Binding-site contacts:
Ligand atom O5' contacts residue PHE333 of chain 14.A at 3.8 Å.
Ligand atom N1 contacts residue LEU328 of chain 14.A at 3.8 Å.
Ligand atom C4 contacts residue GLY98 of chain 14.A at 3.2 Å.
Ligand atom N3 contacts residue LEU328 of chain 14.A at 3.9 Å.
Ligand atom OP2 contacts residue ARG391 of chain 14.A at 3.9 Å.
Ligand atom C6 contacts residue GLY98 of chain 14.A at 4.1 Å.
Ligand atom C5' contacts residue GLN252 of chain 14.A at 3.4 Å.
Ligand atom O2 contacts residue PRO334 of chain 14.A at 3.8 Å.
Ligand atom C4 contacts residue PRO334 of chain 14.A at 3.6 Å (hydrophobic).
Ligand atom O4' contacts residue PRO334 of chain 14.A at 4.0 Å.
Ligand atom OP2 contacts residue PHE333 of chain 14.A at 3.3 Å.
Ligand atom C7 contacts residue TYR336 of chain 14.A at 3.6 Å (hydrophobic).
Ligand atom C2' contacts residue LEU328 of chain 14.A at 3.7 Å (hydrophobic).
Ligand atom O5' contacts residue LEU328 of chain 14.A at 3.6 Å.
Ligand atom C5 contacts residue GLY98 of chain 14.A at 2.9 Å.
Ligand atom C2 contacts residue LEU328 of chain 14.A at 3.0 Å (hydrophobic).
Ligand atom O4 contacts residue PRO334 of chain 14.A at 3.7 Å.
Ligand atom OP1 contacts residue GLN252 of chain 14.A at 3.7 Å.
Ligand atom C3' contacts residue PHE333 of chain 14.A at 3.8 Å (hydrophobic).
Ligand atom N3 contacts residue PRO334 of chain 14.A at 3.5 Å.
Ligand atom O4' contacts residue GLN252 of chain 14.A at 3.9 Å.
Ligand atom P contacts residue PHE333 of chain 14.A at 3.8 Å.
Ligand atom OP1 contacts residue ARG391 of chain 14.A at 3.8 Å.
Ligand atom O2 contacts residue LEU328 of chain 14.A at 2.2 Å.
Ligand atom OP2 contacts residue GLU102 of chain 14.A at 3.5 Å (salt-bridge).
Ligand atom C1' contacts residue PHE333 of chain 14.A at 3.1 Å (hydrophobic).
Ligand atom O4' contacts residue LEU328 of chain 14.A at 3.0 Å.
Ligand atom O4 contacts residue GLY98 of chain 14.A at 2.8 Å (h-bond).
Ligand atom C4' contacts residue GLN252 of chain 14.A at 3.5 Å.
Ligand atom O4 contacts residue ALA259 of chain 14.A at 3.2 Å.
Ligand atom C6 contacts residue PHE333 of chain 14.A at 3.7 Å (hydrophobic).
Ligand atom N1 contacts residue PHE333 of chain 14.A at 3.8 Å.
Ligand atom C4' contacts residue LEU328 of chain 14.A at 4.1 Å (hydrophobic).
Ligand atom O5' contacts residue GLN252 of chain 14.A at 3.1 Å (h-bond).
Ligand atom OP2 contacts residue GLN252 of chain 14.A at 4.1 Å.
Ligand atom C2' contacts residue PHE333 of chain 14.A at 2.9 Å (hydrophobic).
Ligand atom C2 contacts residue PRO334 of chain 14.A at 3.7 Å (hydrophobic).
Ligand atom O3' contacts residue PHE333 of chain 14.A at 3.5 Å.
Ligand atom C5' contacts residue PHE333 of chain 14.A at 3.2 Å (hydrophobic).
Ligand atom C1' contacts residue LEU328 of chain 14.A at 3.9 Å (hydrophobic).

Sequence of chain 14.A:
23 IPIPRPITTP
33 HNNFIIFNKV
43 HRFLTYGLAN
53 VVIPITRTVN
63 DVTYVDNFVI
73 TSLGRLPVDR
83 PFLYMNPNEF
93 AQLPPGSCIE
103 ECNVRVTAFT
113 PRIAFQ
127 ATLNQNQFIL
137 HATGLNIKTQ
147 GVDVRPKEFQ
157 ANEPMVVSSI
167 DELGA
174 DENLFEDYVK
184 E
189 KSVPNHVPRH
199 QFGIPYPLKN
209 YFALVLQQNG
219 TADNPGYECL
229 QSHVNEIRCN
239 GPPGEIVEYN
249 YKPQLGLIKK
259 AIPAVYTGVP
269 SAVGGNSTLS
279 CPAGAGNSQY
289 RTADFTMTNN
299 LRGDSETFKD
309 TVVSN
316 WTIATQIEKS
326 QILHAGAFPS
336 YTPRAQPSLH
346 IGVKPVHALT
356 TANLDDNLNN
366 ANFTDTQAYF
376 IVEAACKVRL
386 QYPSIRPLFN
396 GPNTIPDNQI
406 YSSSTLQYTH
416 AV

A protein and the small-molecule ligand that binds it are described below.
Small molecule (SMILES): Cc1cn([C@H]2C[C@H](O[P](=O)(O)OC[C@H]3O[C@@H](n4cc(C)c(=O)[nH]c4=O)C[C@@H]3O)[C@@H](CO[P](=O)(O)O[C@H]3C[C@H](n4ccc(=O)[nH]c4=O)O[C@@H]3COP(=O)=O)O2)c(=O)[nH]c1=O